The small molecule below binds the protein below.
Small molecule (SMILES): CC(=O)N[C@H]1[C@H](O[C@H]2[C@H](O)[C@@H](NC(C)=O)CO[C@@H]2CO)O[C@H](CO)[C@@H](O)[C@@H]1O

Sequence of chain 1.C:
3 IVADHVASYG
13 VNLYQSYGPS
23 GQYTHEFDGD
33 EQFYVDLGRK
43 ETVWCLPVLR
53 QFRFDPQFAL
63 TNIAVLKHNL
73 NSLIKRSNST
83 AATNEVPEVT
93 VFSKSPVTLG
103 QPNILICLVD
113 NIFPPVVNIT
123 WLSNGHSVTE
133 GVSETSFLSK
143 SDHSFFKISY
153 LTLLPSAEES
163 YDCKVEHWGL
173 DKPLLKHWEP

Binding-site contacts:
Ligand atom C1 contacts residue ASN120 of chain 1.C at 1.4 Å.
Ligand atom O7 contacts residue ASN120 of chain 1.C at 4.5 Å.
Ligand atom C8 contacts residue ASN120 of chain 1.C at 4.0 Å.
Ligand atom C1 contacts residue GLU168 of chain 1.C at 4.3 Å.
Ligand atom C3 contacts residue ASN120 of chain 1.C at 3.8 Å.
Ligand atom C2 contacts residue ASN120 of chain 1.C at 2.5 Å.
Ligand atom O5 contacts residue ASN120 of chain 1.C at 2.3 Å (h-bond).
Ligand atom C5 contacts residue ASN120 of chain 1.C at 3.6 Å.
Ligand atom C7 contacts residue ASN120 of chain 1.C at 3.8 Å.
Ligand atom N2 contacts residue ASN120 of chain 1.C at 2.9 Å (h-bond).
Ligand atom O6 contacts residue TYR19 of chain 1.C at 3.7 Å.
Ligand atom C4 contacts residue ASN120 of chain 1.C at 4.2 Å.